Sequence of chain 1.C:
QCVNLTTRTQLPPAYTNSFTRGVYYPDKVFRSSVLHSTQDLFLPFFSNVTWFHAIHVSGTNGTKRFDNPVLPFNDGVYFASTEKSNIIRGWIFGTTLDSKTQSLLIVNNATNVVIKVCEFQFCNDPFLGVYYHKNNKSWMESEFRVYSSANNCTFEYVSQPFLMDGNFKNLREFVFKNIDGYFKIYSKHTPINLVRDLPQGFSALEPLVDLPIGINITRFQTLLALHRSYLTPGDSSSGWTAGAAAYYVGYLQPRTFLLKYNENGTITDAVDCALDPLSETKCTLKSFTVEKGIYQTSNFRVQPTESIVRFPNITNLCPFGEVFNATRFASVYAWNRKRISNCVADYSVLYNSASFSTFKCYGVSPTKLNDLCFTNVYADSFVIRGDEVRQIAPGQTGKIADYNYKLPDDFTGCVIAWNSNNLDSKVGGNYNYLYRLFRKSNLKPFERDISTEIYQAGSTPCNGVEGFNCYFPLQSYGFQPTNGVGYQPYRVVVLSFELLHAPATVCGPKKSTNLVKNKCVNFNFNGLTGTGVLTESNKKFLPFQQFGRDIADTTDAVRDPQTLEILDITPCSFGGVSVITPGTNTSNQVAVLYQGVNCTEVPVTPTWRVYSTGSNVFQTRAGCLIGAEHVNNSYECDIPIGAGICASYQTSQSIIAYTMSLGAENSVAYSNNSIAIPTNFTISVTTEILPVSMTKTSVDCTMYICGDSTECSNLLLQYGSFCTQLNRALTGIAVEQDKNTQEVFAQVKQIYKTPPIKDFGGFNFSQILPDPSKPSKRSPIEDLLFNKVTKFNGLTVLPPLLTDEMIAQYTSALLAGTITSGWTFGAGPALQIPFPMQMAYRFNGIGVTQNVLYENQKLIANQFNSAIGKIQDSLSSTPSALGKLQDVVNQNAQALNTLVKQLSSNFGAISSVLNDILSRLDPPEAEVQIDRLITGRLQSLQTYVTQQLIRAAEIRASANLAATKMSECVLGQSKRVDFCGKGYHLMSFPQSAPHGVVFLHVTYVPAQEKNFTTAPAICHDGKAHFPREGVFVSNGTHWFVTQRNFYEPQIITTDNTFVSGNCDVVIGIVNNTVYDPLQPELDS

A small-molecule ligand and the protein it binds are described below.
Small molecule (SMILES): CC(=O)N[C@@H]1[C@@H](O)[C@H](O)[C@@H](CO)O[C@H]1O

Binding-site contacts:
Ligand atom N2 contacts residue ASN603 of chain 1.C at 2.8 Å (h-bond).
Ligand atom C2 contacts residue ASN603 of chain 1.C at 2.4 Å.
Ligand atom C1 contacts residue ASN603 of chain 1.C at 1.4 Å.
Ligand atom C7 contacts residue ASN603 of chain 1.C at 3.4 Å.
Ligand atom C4 contacts residue ASN603 of chain 1.C at 4.2 Å.
Ligand atom C7 contacts residue THR605 of chain 1.C at 4.1 Å.
Ligand atom C2 contacts residue THR605 of chain 1.C at 4.5 Å.
Ligand atom C3 contacts residue ASN603 of chain 1.C at 3.8 Å.
Ligand atom O5 contacts residue ASN603 of chain 1.C at 2.4 Å (h-bond).
Ligand atom O7 contacts residue GLU606 of chain 1.C at 4.4 Å.
Ligand atom O7 contacts residue THR605 of chain 1.C at 3.0 Å (h-bond).
Ligand atom O7 contacts residue ASN603 of chain 1.C at 3.6 Å.
Ligand atom C5 contacts residue ASN603 of chain 1.C at 3.7 Å.
Ligand atom C8 contacts residue ASN603 of chain 1.C at 4.5 Å.
Ligand atom C6 contacts residue ASN603 of chain 1.C at 4.5 Å.